Sequence of chain 1.A:
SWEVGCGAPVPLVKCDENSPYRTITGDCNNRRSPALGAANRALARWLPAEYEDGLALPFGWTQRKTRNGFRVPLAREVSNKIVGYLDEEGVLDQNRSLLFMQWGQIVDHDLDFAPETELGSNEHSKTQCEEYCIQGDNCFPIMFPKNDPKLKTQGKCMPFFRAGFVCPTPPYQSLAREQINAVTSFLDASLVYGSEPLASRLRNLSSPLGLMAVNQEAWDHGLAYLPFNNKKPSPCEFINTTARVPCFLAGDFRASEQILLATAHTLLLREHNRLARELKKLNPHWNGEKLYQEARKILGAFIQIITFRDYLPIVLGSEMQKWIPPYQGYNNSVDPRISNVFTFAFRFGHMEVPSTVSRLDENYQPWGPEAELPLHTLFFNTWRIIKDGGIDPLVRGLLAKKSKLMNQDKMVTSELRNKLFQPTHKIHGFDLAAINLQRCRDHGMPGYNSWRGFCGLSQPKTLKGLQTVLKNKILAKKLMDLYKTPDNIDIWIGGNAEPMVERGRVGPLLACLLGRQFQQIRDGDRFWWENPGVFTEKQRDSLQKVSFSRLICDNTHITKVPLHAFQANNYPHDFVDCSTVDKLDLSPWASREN

Binding-site contacts:
Ligand atom N2 contacts residue ASN332 of chain 1.A at 3.0 Å (h-bond).
Ligand atom C1 contacts residue ASN332 of chain 1.A at 1.5 Å.
Ligand atom C4 contacts residue ASN332 of chain 1.A at 4.3 Å.
Ligand atom C1 contacts residue SER334 of chain 1.A at 4.1 Å.
Ligand atom O7 contacts residue ASN332 of chain 1.A at 4.4 Å.
Ligand atom O5 contacts residue SER334 of chain 1.A at 4.5 Å.
Ligand atom C2 contacts residue ASN332 of chain 1.A at 2.5 Å.
Ligand atom C3 contacts residue ASN332 of chain 1.A at 3.9 Å.
Ligand atom C5 contacts residue ASN332 of chain 1.A at 3.8 Å.
Ligand atom C7 contacts residue ASN332 of chain 1.A at 3.9 Å.
Ligand atom O5 contacts residue ASN332 of chain 1.A at 2.5 Å (h-bond).

The protein below binds the small molecule below.
Small molecule (SMILES): CC(=O)N[C@@H]1[C@@H](O)[C@H](O)[C@@H](CO)O[C@H]1O